Binding-site contacts:
Ligand atom C7 contacts residue ARG109 of chain 1.B at 4.2 Å.
Ligand atom C8 contacts residue ARG109 of chain 1.B at 3.6 Å.
Ligand atom O7 contacts residue ASN112 of chain 1.B at 3.4 Å (h-bond).
Ligand atom C2 contacts residue ASN112 of chain 1.B at 2.4 Å.
Ligand atom N2 contacts residue ASN112 of chain 1.B at 2.9 Å (h-bond).
Ligand atom C8 contacts residue PRO111 of chain 1.B at 4.5 Å (hydrophobic).
Ligand atom C1 contacts residue ASN112 of chain 1.B at 1.4 Å.
Ligand atom O3 contacts residue ARG109 of chain 1.B at 3.9 Å.
Ligand atom C4 contacts residue ASN112 of chain 1.B at 4.2 Å.
Ligand atom C8 contacts residue ASN112 of chain 1.B at 4.5 Å.
Ligand atom N2 contacts residue ARG109 of chain 1.B at 3.5 Å (salt-bridge).
Ligand atom C5 contacts residue ASN112 of chain 1.B at 3.7 Å.
Ligand atom C3 contacts residue ASN112 of chain 1.B at 3.8 Å.
Ligand atom C7 contacts residue ASN112 of chain 1.B at 3.3 Å.
Ligand atom O5 contacts residue ASN112 of chain 1.B at 2.4 Å (h-bond).
Ligand atom C8 contacts residue ILE110 of chain 1.B at 3.5 Å (hydrophobic).
Ligand atom C3 contacts residue ARG109 of chain 1.B at 4.4 Å.

This small molecule binds to this protein.
Small molecule (SMILES): CC(=O)N[C@@H]1[C@@H](O)[C@H](O)[C@@H](CO)O[C@H]1O

Sequence of chain 1.B:
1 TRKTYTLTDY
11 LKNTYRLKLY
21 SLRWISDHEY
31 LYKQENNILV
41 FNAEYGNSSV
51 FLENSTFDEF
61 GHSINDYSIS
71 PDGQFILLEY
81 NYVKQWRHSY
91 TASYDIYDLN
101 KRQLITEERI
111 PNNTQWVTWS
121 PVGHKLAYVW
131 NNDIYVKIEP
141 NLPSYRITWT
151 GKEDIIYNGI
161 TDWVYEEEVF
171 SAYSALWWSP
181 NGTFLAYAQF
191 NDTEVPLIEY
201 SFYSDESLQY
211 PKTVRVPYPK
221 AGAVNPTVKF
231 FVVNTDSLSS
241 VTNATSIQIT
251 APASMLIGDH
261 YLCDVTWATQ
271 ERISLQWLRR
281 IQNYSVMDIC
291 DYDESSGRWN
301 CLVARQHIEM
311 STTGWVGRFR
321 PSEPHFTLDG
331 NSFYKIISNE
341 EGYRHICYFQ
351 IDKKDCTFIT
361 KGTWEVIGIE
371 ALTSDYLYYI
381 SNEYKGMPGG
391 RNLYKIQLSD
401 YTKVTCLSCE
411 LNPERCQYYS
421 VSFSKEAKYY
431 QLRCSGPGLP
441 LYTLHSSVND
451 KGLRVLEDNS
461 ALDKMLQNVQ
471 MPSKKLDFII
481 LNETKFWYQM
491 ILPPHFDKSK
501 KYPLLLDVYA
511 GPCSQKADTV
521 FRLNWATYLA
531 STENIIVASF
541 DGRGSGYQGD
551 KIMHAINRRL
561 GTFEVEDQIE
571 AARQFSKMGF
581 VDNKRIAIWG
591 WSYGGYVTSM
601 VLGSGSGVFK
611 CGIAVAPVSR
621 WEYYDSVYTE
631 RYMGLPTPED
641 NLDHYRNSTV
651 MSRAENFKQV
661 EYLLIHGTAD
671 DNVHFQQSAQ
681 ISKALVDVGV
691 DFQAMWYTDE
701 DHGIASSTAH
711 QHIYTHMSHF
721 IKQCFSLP